The small molecule below binds the protein below.
Small molecule (SMILES): CC[C@H](C)[C@H](NC(=O)[C@H](CC(=O)O)NC(=O)[C@H](CC(C)C)NC(=O)[C@H](CC1=NC=NC1)NC(=O)[C@H](C)NC(=O)[C@H](Cc1ccccc1)NC(=O)[C@H](Cc1ccc(O)cc1)NC(=O)[C@@H](NC(=O)[C@H](C)NC(=O)[C@H](CCC(=O)O)NC(=O)[C@H](CCC(=O)O)NC(=O)[C@H](CC(=O)O)NC(=O)CCC(=O)O)C(C)C)C(=O)N[C@H](C(=O)N[C@@H](CC1=CN=C2CC=CC=C12)C(=O)O)[C@@H](C)CC

Sequence of chain 1.A:
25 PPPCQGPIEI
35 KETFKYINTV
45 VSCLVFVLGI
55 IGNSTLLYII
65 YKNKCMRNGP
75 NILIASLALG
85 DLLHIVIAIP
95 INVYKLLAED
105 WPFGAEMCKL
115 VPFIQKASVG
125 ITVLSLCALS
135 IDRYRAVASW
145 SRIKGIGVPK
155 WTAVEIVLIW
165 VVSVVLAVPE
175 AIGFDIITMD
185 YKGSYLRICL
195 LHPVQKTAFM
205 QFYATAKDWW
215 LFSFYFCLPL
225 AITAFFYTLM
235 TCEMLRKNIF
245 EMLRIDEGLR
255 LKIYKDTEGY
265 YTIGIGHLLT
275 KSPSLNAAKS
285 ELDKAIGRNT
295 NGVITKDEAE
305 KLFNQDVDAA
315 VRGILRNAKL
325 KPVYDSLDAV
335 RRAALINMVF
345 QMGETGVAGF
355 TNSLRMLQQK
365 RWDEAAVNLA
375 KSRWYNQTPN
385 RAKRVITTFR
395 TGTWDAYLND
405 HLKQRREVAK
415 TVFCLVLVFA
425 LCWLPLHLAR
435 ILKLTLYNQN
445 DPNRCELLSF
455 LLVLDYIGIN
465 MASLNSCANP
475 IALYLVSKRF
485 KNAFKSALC

Binding-site contacts:
Ligand atom OD1 contacts residue TYR441 of chain 1.A at 2.8 Å (h-bond).
Ligand atom CD1 contacts residue ILE32 of chain 1.A at 3.4 Å (hydrophobic).
Ligand atom O contacts residue LYS99 of chain 1.A at 3.2 Å (salt-bridge).
Ligand atom CD2 contacts residue GLU103 of chain 1.A at 3.3 Å.
Ligand atom CG contacts residue ASP459 of chain 1.A at 3.4 Å.
Ligand atom O contacts residue TYR460 of chain 1.A at 2.7 Å (h-bond).
Ligand atom CG contacts residue ARG448 of chain 1.A at 3.3 Å.
Ligand atom O contacts residue ILE192 of chain 1.A at 3.4 Å.
Ligand atom OE2 contacts residue ARG448 of chain 1.A at 2.4 Å (salt-bridge).
Ligand atom OD1 contacts residue ASP459 of chain 1.A at 2.8 Å (salt-bridge).
Ligand atom OE1 contacts residue MET183 of chain 1.A at 3.2 Å.
Ligand atom O contacts residue TYR460 of chain 1.A at 3.4 Å (h-bond).
Ligand atom CE3 contacts residue GLN119 of chain 1.A at 3.2 Å.
Ligand atom O contacts residue GLN119 of chain 1.A at 3.1 Å (h-bond).
Ligand atom OXT contacts residue GLU174 of chain 1.A at 3.2 Å (salt-bridge).
Ligand atom O contacts residue LYS99 of chain 1.A at 2.6 Å (salt-bridge).
Ligand atom CG1 contacts residue ASP459 of chain 1.A at 3.3 Å.
Ligand atom OD2 contacts residue TYR441 of chain 1.A at 2.8 Å (h-bond).
Ligand atom O contacts residue LYS99 of chain 1.A at 3.1 Å (salt-bridge).
Ligand atom CE2 contacts residue ILE32 of chain 1.A at 3.4 Å (hydrophobic).
Ligand atom OXT contacts residue LYS120 of chain 1.A at 2.7 Å (salt-bridge).
Ligand atom C contacts residue LYS99 of chain 1.A at 3.3 Å.
Ligand atom OXT contacts residue LYS211 of chain 1.A at 3.0 Å (salt-bridge).
Ligand atom CG contacts residue TYR441 of chain 1.A at 3.1 Å (hydrophobic).
Ligand atom O contacts residue LEU456 of chain 1.A at 3.4 Å.
Ligand atom CE1 contacts residue GLU103 of chain 1.A at 3.1 Å.
Ligand atom OD1 contacts residue GLN443 of chain 1.A at 3.1 Å (h-bond).
Ligand atom CB contacts residue ASN96 of chain 1.A at 3.4 Å.
Ligand atom CD1 contacts residue ASN96 of chain 1.A at 3.3 Å.
Ligand atom NE2 contacts residue GLU103 of chain 1.A at 2.7 Å (salt-bridge).
Ligand atom CH2 contacts residue TRP427 of chain 1.A at 3.4 Å (hydrophobic).
Ligand atom OD2 contacts residue ASP459 of chain 1.A at 3.3 Å (salt-bridge).
Ligand atom O contacts residue ARG434 of chain 1.A at 2.6 Å (salt-bridge).
Ligand atom N contacts residue ASN96 of chain 1.A at 3.0 Å (h-bond).
Ligand atom OD2 contacts residue ARG434 of chain 1.A at 3.0 Å (salt-bridge).
Ligand atom CG contacts residue GLN443 of chain 1.A at 3.1 Å.
Ligand atom CG2 contacts residue ASN96 of chain 1.A at 3.4 Å.
Ligand atom CD contacts residue ARG448 of chain 1.A at 3.2 Å.
Ligand atom OD2 contacts residue GLN443 of chain 1.A at 3.0 Å (h-bond).
Ligand atom CA contacts residue ASN96 of chain 1.A at 3.4 Å.